Binding-site contacts:
Ligand atom C6 contacts residue LEU171 of chain 1.I at 4.0 Å (hydrophobic).
Ligand atom O3 contacts residue ASP46 of chain 1.G at 4.0 Å.
Ligand atom C4 contacts residue ASP115 of chain 1.G at 3.4 Å.
Ligand atom C6 contacts residue HIS152 of chain 1.G at 4.0 Å.
Ligand atom O6 contacts residue THR116 of chain 1.G at 3.8 Å.
Ligand atom C6 contacts residue ASP115 of chain 1.G at 3.8 Å.
Ligand atom O7 contacts residue ASP47 of chain 1.G at 3.0 Å (salt-bridge).
Ligand atom O3 contacts residue HIS44 of chain 1.G at 3.0 Å.
Ligand atom O7 contacts residue HIS44 of chain 1.G at 3.6 Å.
Ligand atom C8 contacts residue ASP47 of chain 1.G at 4.0 Å.
Ligand atom O4 contacts residue GLY77 of chain 1.G at 3.4 Å.
Ligand atom O4 contacts residue HIS263 of chain 1.I at 3.7 Å.
Ligand atom C8 contacts residue ALA167 of chain 1.I at 3.4 Å (hydrophobic).
Ligand atom O6 contacts residue ASP115 of chain 1.G at 2.9 Å (salt-bridge).
Ligand atom O6 contacts residue HIS152 of chain 1.G at 2.9 Å (h-bond).
Ligand atom C3 contacts residue ARG92 of chain 1.G at 3.9 Å.
Ligand atom O7 contacts residue HIS263 of chain 1.I at 3.5 Å (h-bond).
Ligand atom O3 contacts residue HIS152 of chain 1.G at 3.1 Å.
Ligand atom O3 contacts residue ARG92 of chain 1.G at 3.1 Å (salt-bridge).
Ligand atom C7 contacts residue ASP46 of chain 1.G at 3.7 Å.
Ligand atom C8 contacts residue ILE50 of chain 1.G at 3.9 Å (hydrophobic).
Ligand atom O7 contacts residue HIS155 of chain 1.G at 4.0 Å.
Ligand atom O7 contacts residue ASP46 of chain 1.G at 3.4 Å (salt-bridge).
Ligand atom C7 contacts residue HIS263 of chain 1.I at 3.5 Å.
Ligand atom C8 contacts residue HIS263 of chain 1.I at 3.6 Å.
Ligand atom O4 contacts residue ARG92 of chain 1.G at 3.0 Å (salt-bridge).
Ligand atom C7 contacts residue ASP47 of chain 1.G at 3.9 Å.
Ligand atom O7 contacts residue ALA167 of chain 1.I at 3.1 Å.
Ligand atom C2 contacts residue ZN1 of chain 1.EA at 4.0 Å.
Ligand atom C6 contacts residue TRP231 of chain 1.G at 4.0 Å (hydrophobic).
Ligand atom O4 contacts residue ASP115 of chain 1.G at 2.5 Å (salt-bridge).
Ligand atom C3 contacts residue HIS263 of chain 1.I at 4.0 Å.
Ligand atom C7 contacts residue ALA167 of chain 1.I at 3.5 Å (hydrophobic).
Ligand atom O1 contacts residue GLY259 of chain 1.I at 3.5 Å (h-bond).
Ligand atom O3 contacts residue ZN1 of chain 1.EA at 4.0 Å.
Ligand atom O7 contacts residue ZN1 of chain 1.EA at 2.1 Å.
Ligand atom N2 contacts residue ZN1 of chain 1.EA at 4.0 Å.
Ligand atom C5 contacts residue GLY77 of chain 1.G at 4.0 Å.
Ligand atom C7 contacts residue ZN1 of chain 1.EA at 3.2 Å.
Ligand atom O5 contacts residue HIS152 of chain 1.G at 3.9 Å.

Sequence of chain 1.G:
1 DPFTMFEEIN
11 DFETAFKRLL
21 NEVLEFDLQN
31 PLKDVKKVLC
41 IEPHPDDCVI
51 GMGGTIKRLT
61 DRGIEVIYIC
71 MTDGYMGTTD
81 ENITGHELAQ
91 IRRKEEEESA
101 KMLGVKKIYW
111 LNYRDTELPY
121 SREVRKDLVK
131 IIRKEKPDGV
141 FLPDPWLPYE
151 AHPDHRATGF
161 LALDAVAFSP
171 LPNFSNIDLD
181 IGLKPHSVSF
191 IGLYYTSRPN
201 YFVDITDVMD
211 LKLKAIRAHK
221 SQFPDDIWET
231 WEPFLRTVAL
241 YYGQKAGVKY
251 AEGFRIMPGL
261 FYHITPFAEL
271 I

Sequence of chain 1.I:
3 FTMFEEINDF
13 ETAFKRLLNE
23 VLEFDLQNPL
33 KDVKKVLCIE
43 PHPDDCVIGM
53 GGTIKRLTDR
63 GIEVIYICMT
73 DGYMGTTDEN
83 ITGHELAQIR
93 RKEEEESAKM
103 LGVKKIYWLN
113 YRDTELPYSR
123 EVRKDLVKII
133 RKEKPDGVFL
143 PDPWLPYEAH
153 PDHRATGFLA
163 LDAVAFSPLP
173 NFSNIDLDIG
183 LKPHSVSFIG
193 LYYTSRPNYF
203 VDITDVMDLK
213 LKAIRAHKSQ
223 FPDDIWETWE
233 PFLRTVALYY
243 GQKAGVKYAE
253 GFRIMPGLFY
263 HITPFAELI

This protein binds this small molecule.
Small molecule (SMILES): CC(=O)N[C@@H]1[C@@H](O)[C@H](O[C@@H]2O[C@H](CO)[C@@H](O)[C@H](O)[C@H]2NC(C)=O)[C@@H](CO)O[C@H]1O